Binding-site contacts:
Ligand atom NZ contacts residue VAL251 of chain 1.A at 2.7 Å (h-bond).
Ligand atom NE contacts residue GLY211 of chain 1.A at 3.4 Å (h-bond).
Ligand atom CB contacts residue ALA294 of chain 1.A at 3.8 Å (hydrophobic).
Ligand atom NH2 contacts residue SER290 of chain 1.A at 2.9 Å (h-bond).
Ligand atom CZ contacts residue TRP329 of chain 1.A at 3.5 Å (hydrophobic).
Ligand atom NE contacts residue TRP329 of chain 1.A at 3.7 Å.
Ligand atom NH2 contacts residue GLY211 of chain 1.A at 3.5 Å (h-bond).
Ligand atom NH1 contacts residue TRP329 of chain 1.A at 3.3 Å.
Ligand atom CA contacts residue ASN291 of chain 1.A at 3.4 Å.
Ligand atom N contacts residue ASN291 of chain 1.A at 2.7 Å (h-bond).
Ligand atom CD contacts residue ALA294 of chain 1.A at 3.5 Å (hydrophobic).
Ligand atom NZ contacts residue THR258 of chain 1.A at 2.6 Å (h-bond).
Ligand atom NH1 contacts residue GLY211 of chain 1.A at 2.7 Å (h-bond).
Ligand atom CD contacts residue ASN291 of chain 1.A at 3.4 Å.
Ligand atom C contacts residue ASN291 of chain 1.A at 3.5 Å.
Ligand atom CE contacts residue GLY253 of chain 1.A at 3.8 Å.
Ligand atom NH1 contacts residue THR252 of chain 1.A at 2.6 Å (h-bond).
Ligand atom CE contacts residue VAL251 of chain 1.A at 3.4 Å (hydrophobic).
Ligand atom O contacts residue THR252 of chain 1.A at 3.4 Å.
Ligand atom CA contacts residue ASN291 of chain 1.A at 3.7 Å.
Ligand atom NH2 contacts residue TRP329 of chain 1.A at 3.5 Å.
Ligand atom CE contacts residue ASN291 of chain 1.A at 3.4 Å.
Ligand atom NH2 contacts residue GLU326 of chain 1.A at 2.6 Å (salt-bridge).
Ligand atom CB contacts residue TRP287 of chain 1.A at 3.7 Å (hydrophobic).
Ligand atom NH1 contacts residue ILE216 of chain 1.A at 3.1 Å.
Ligand atom CZ contacts residue GLY211 of chain 1.A at 3.0 Å.
Ligand atom N contacts residue TRP287 of chain 1.A at 3.6 Å.
Ligand atom NZ contacts residue GLY253 of chain 1.A at 3.6 Å.
Ligand atom NH1 contacts residue ASN213 of chain 1.A at 3.2 Å (h-bond).
Ligand atom CZ contacts residue GLU326 of chain 1.A at 3.2 Å.
Ligand atom CD contacts residue THR252 of chain 1.A at 3.6 Å.
Ligand atom NH1 contacts residue GLU326 of chain 1.A at 3.0 Å (salt-bridge).
Ligand atom NH2 contacts residue ASN213 of chain 1.A at 2.1 Å (h-bond).
Ligand atom CZ contacts residue THR252 of chain 1.A at 3.4 Å.
Ligand atom CD contacts residue VAL251 of chain 1.A at 3.1 Å (hydrophobic).
Ligand atom CB contacts residue THR252 of chain 1.A at 3.7 Å.
Ligand atom O contacts residue ASN291 of chain 1.A at 3.0 Å (h-bond).
Ligand atom NZ contacts residue ASN291 of chain 1.A at 3.5 Å (h-bond).
Ligand atom CZ contacts residue ASN213 of chain 1.A at 3.0 Å.
Ligand atom O contacts residue TRP287 of chain 1.A at 2.8 Å (h-bond).

Sequence of chain 1.A:
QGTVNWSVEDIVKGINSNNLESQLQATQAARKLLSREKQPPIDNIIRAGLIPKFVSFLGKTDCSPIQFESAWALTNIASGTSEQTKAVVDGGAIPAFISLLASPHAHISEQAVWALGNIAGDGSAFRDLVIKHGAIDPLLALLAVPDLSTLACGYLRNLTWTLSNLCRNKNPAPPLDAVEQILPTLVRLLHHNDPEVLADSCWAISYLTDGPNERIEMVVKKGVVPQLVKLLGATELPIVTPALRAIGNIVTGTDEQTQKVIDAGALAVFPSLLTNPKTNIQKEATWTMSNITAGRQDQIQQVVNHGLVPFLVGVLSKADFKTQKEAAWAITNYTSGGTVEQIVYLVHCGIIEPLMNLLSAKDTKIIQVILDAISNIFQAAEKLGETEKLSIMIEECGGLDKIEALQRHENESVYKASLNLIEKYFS

This protein binds this small molecule.
Small molecule (SMILES): C[C@H](NC(=O)[C@H](CCC(=O)O)NC(=O)[C@H](CCCN=C(N)N)NC(=O)[C@H](CCCN=C(N)N)NC(=O)[C@H](CCCCN)NC(=O)[C@@H](N)CCCCN)C(=O)O